Binding-site contacts:
Ligand atom N2 contacts residue ASN62 of chain 1.B at 2.9 Å (h-bond).
Ligand atom N2 contacts residue PRO60 of chain 1.B at 3.3 Å (h-bond).
Ligand atom C7 contacts residue PRO60 of chain 1.B at 3.7 Å (hydrophobic).
Ligand atom C1 contacts residue PRO60 of chain 1.B at 4.2 Å (hydrophobic).
Ligand atom C7 contacts residue ASN62 of chain 1.B at 3.2 Å.
Ligand atom O3 contacts residue PRO59 of chain 1.B at 3.9 Å.
Ligand atom C8 contacts residue PRO59 of chain 1.B at 3.8 Å (hydrophobic).
Ligand atom N2 contacts residue PRO59 of chain 1.B at 3.8 Å.
Ligand atom O7 contacts residue ASN62 of chain 1.B at 3.2 Å (h-bond).
Ligand atom C2 contacts residue PRO60 of chain 1.B at 4.3 Å (hydrophobic).
Ligand atom O5 contacts residue ASN62 of chain 1.B at 2.4 Å (h-bond).
Ligand atom C1 contacts residue ASN62 of chain 1.B at 1.4 Å.
Ligand atom C7 contacts residue PRO59 of chain 1.B at 4.4 Å (hydrophobic).
Ligand atom C3 contacts residue ASN62 of chain 1.B at 3.8 Å.
Ligand atom C2 contacts residue ASN62 of chain 1.B at 2.5 Å.
Ligand atom C3 contacts residue PRO59 of chain 1.B at 4.4 Å (hydrophobic).
Ligand atom C8 contacts residue PRO60 of chain 1.B at 3.4 Å (hydrophobic).
Ligand atom C5 contacts residue ASN62 of chain 1.B at 3.7 Å.
Ligand atom C8 contacts residue ASN55 of chain 1.B at 3.4 Å.
Ligand atom C8 contacts residue ASN62 of chain 1.B at 4.4 Å.
Ligand atom C4 contacts residue ASN62 of chain 1.B at 4.3 Å.

A protein and the small-molecule ligand that binds it are described below.
Small molecule (SMILES): CC(=O)N[C@H]1[C@H](O[C@H]2[C@H](O)[C@@H](NC(C)=O)CO[C@@H]2CO)O[C@H](CO)[C@@H](O[C@@H]2O[C@H](CO)[C@@H](O)[C@H](O)[C@@H]2O)[C@@H]1O

Sequence of chain 1.B:
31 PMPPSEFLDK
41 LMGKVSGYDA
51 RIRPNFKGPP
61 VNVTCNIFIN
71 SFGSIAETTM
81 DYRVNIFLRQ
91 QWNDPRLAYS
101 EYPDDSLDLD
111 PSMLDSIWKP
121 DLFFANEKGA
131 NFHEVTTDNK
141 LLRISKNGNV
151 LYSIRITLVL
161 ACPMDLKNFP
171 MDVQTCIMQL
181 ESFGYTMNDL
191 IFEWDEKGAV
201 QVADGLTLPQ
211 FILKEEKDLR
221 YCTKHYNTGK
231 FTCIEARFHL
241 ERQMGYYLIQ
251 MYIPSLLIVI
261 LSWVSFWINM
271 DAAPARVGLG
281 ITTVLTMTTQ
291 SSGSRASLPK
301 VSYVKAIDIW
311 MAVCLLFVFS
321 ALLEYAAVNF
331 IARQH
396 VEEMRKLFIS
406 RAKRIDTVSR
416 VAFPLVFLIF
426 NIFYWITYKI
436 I